Sequence of chain 2.A:
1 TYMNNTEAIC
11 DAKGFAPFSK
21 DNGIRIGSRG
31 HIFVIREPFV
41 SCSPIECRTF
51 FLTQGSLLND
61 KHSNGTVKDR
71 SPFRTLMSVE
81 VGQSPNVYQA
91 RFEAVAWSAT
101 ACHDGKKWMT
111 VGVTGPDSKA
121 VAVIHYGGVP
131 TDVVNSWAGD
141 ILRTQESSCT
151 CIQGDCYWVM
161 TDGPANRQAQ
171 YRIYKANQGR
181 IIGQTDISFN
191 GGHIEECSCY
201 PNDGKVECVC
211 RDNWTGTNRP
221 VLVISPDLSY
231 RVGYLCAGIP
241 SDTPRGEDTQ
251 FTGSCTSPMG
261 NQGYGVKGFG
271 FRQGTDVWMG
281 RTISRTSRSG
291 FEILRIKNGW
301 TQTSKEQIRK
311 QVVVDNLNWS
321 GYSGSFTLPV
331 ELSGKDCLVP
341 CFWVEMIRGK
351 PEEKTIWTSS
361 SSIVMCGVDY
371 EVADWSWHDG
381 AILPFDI

Binding-site contacts:
Ligand atom CAI contacts residue ARG36 of chain 2.A at 3.2 Å.
Ligand atom C11 contacts residue ARG70 of chain 2.A at 3.9 Å.
Ligand atom C3 contacts residue TYR322 of chain 2.A at 3.3 Å (hydrophobic).
Ligand atom C1 contacts residue ARG211 of chain 2.A at 3.9 Å.
Ligand atom O8 contacts residue GLU196 of chain 2.A at 3.6 Å.
Ligand atom O1B contacts residue ARG211 of chain 2.A at 2.9 Å (salt-bridge).
Ligand atom O6 contacts residue TYR322 of chain 2.A at 3.4 Å (h-bond).
Ligand atom O9 contacts residue GLU195 of chain 2.A at 3.0 Å (salt-bridge).
Ligand atom C2 contacts residue TYR322 of chain 2.A at 3.0 Å (hydrophobic).
Ligand atom CAJ contacts residue ARG36 of chain 2.A at 3.0 Å.
Ligand atom C8 contacts residue GLU195 of chain 2.A at 3.5 Å.
Ligand atom C9 contacts residue ALA165 of chain 2.A at 3.5 Å (hydrophobic).
Ligand atom C6 contacts residue TYR322 of chain 2.A at 3.8 Å (hydrophobic).
Ligand atom O8 contacts residue ARG211 of chain 2.A at 3.7 Å.
Ligand atom O9 contacts residue ARG143 of chain 2.A at 3.7 Å.
Ligand atom CAJ contacts residue ASP69 of chain 2.A at 3.6 Å.
Ligand atom C01 contacts residue ASP69 of chain 2.A at 3.6 Å.
Ligand atom O1B contacts residue TYR322 of chain 2.A at 3.2 Å (h-bond).
Ligand atom O1B contacts residue ARG288 of chain 2.A at 3.3 Å (salt-bridge).
Ligand atom O1B contacts residue TYR264 of chain 2.A at 3.6 Å.
Ligand atom CAL contacts residue ASP69 of chain 2.A at 3.7 Å.
Ligand atom CAN contacts residue ASP69 of chain 2.A at 3.4 Å.
Ligand atom C6 contacts residue GLU196 of chain 2.A at 3.5 Å.
Ligand atom C03 contacts residue ARG36 of chain 2.A at 3.5 Å.
Ligand atom O10 contacts residue ARG70 of chain 2.A at 2.9 Å (salt-bridge).
Ligand atom C1 contacts residue TYR322 of chain 2.A at 3.0 Å (hydrophobic).
Ligand atom O1A contacts residue ARG36 of chain 2.A at 3.9 Å.
Ligand atom C9 contacts residue ASN213 of chain 2.A at 3.7 Å.
Ligand atom O6 contacts residue GLU196 of chain 2.A at 3.9 Å.
Ligand atom CAN contacts residue ARG36 of chain 2.A at 3.8 Å.
Ligand atom C9 contacts residue GLU195 of chain 2.A at 3.2 Å.
Ligand atom CAM contacts residue ASP69 of chain 2.A at 3.2 Å.
Ligand atom O1A contacts residue ARG288 of chain 2.A at 3.3 Å (salt-bridge).
Ligand atom C02 contacts residue ASP69 of chain 2.A at 2.8 Å.
Ligand atom CAX contacts residue ARG36 of chain 2.A at 3.5 Å.
Ligand atom O8 contacts residue GLU195 of chain 2.A at 2.8 Å (salt-bridge).
Ligand atom CAX contacts residue ASP69 of chain 2.A at 3.0 Å.
Ligand atom C11 contacts residue TRP97 of chain 2.A at 3.5 Å (hydrophobic).
Ligand atom O1A contacts residue TYR322 of chain 2.A at 3.6 Å (h-bond).
Ligand atom O9 contacts residue ALA165 of chain 2.A at 3.2 Å.

A protein and the small-molecule ligand that binds it are described below.
Small molecule (SMILES): CC(=O)N[C@@H]1[C@@H](O)C(C/C=C/c2ccc(C)cc2)=C(C(=O)O)O[C@H]1C(O)[C@H](O)CO